The small molecule below binds the protein below.
Small molecule (SMILES): Nc1nc(=O)c2cc(CNc3ccc(C(=O)N[C@@H](CCC(=O)O)C(=O)O)cc3)cnc2[nH]1

Sequence of chain 1.A:
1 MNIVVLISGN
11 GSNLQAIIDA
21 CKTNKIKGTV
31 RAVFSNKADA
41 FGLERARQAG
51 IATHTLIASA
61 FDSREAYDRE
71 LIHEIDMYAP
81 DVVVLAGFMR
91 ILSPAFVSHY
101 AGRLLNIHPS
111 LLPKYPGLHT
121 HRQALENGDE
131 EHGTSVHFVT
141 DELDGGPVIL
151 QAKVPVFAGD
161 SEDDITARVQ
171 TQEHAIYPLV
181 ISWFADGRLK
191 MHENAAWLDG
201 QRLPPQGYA

Binding-site contacts:
Ligand atom N1 contacts residue LEU92 of chain 1.A at 3.2 Å (h-bond).
Ligand atom NA2 contacts residue THR140 of chain 1.A at 3.3 Å (h-bond).
Ligand atom C15 contacts residue MET89 of chain 1.A at 3.5 Å (hydrophobic).
Ligand atom C16 contacts residue ARG90 of chain 1.A at 3.8 Å.
Ligand atom N3 contacts residue VAL139 of chain 1.A at 3.4 Å.
Ligand atom OE2 contacts residue ARG90 of chain 1.A at 3.2 Å.
Ligand atom N3 contacts residue THR140 of chain 1.A at 2.9 Å (h-bond).
Ligand atom O4 contacts residue ASP144 of chain 1.A at 2.9 Å (salt-bridge).
Ligand atom OE2 contacts residue ILE91 of chain 1.A at 2.8 Å (h-bond).
Ligand atom N8 contacts residue ILE91 of chain 1.A at 3.8 Å.
Ligand atom C7 contacts residue ARG90 of chain 1.A at 3.3 Å.
Ligand atom CD contacts residue ILE91 of chain 1.A at 3.5 Å (hydrophobic).
Ligand atom C2 contacts residue VAL139 of chain 1.A at 3.8 Å (hydrophobic).
Ligand atom O contacts residue MET89 of chain 1.A at 3.5 Å (h-bond).
Ligand atom O2 contacts residue ILE91 of chain 1.A at 3.7 Å.
Ligand atom C5 contacts residue ASN106 of chain 1.A at 3.7 Å.
Ligand atom O4 contacts residue GLU142 of chain 1.A at 3.5 Å (salt-bridge).
Ligand atom C12 contacts residue ILE91 of chain 1.A at 3.7 Å (hydrophobic).
Ligand atom O4 contacts residue HIS137 of chain 1.A at 3.9 Å.
Ligand atom NA2 contacts residue LEU92 of chain 1.A at 3.0 Å (h-bond).
Ligand atom OE2 contacts residue MET89 of chain 1.A at 3.9 Å.
Ligand atom C8A contacts residue LEU143 of chain 1.A at 3.8 Å (hydrophobic).
Ligand atom O4 contacts residue LEU143 of chain 1.A at 3.8 Å.
Ligand atom N10 contacts residue GAR1 of chain 1.E at 3.3 Å (h-bond).
Ligand atom N8 contacts residue ARG90 of chain 1.A at 2.9 Å (salt-bridge).
Ligand atom C16 contacts residue MET89 of chain 1.A at 3.4 Å (hydrophobic).
Ligand atom N1 contacts residue LEU143 of chain 1.A at 3.9 Å.
Ligand atom C4 contacts residue ASP144 of chain 1.A at 3.7 Å.
Ligand atom OE1 contacts residue ILE91 of chain 1.A at 3.3 Å (h-bond).
Ligand atom O4 contacts residue VAL139 of chain 1.A at 3.8 Å.
Ligand atom C4 contacts residue VAL139 of chain 1.A at 3.5 Å (hydrophobic).
Ligand atom C9 contacts residue ASP144 of chain 1.A at 3.5 Å.
Ligand atom NA2 contacts residue ASP141 of chain 1.A at 3.4 Å (salt-bridge).
Ligand atom C2 contacts residue THR140 of chain 1.A at 3.5 Å.
Ligand atom C15 contacts residue PHE88 of chain 1.A at 3.8 Å (hydrophobic).
Ligand atom NA2 contacts residue VAL97 of chain 1.A at 3.7 Å.
Ligand atom CD contacts residue ARG90 of chain 1.A at 3.8 Å.
Ligand atom C7 contacts residue PHE88 of chain 1.A at 3.8 Å (hydrophobic).
Ligand atom C5 contacts residue ASP144 of chain 1.A at 3.6 Å.
Ligand atom OE1 contacts residue ARG90 of chain 1.A at 3.6 Å.